A small-molecule ligand and the protein it binds are described below.
Small molecule (SMILES): CCCCCCCCCCO[C@@H]1O[C@H](CO)[C@@H](O[C@H]2O[C@H](CO)[C@@H](O)[C@H](O)[C@H]2O)[C@H](O)[C@H]1O

Binding-site contacts:
Ligand atom C31 contacts residue LEU149 of chain 1.B at 4.4 Å (hydrophobic).
Ligand atom C19 contacts residue MET155 of chain 1.B at 3.4 Å (hydrophobic).
Ligand atom C18 contacts residue TYR148 of chain 1.B at 3.6 Å (hydrophobic).
Ligand atom C37 contacts residue GLY152 of chain 1.B at 3.9 Å.
Ligand atom C22 contacts residue TYR148 of chain 1.B at 3.5 Å (hydrophobic).
Ligand atom C43 contacts residue VAL153 of chain 1.B at 3.6 Å (hydrophobic).
Ligand atom O16 contacts residue LEU221 of chain 1.B at 4.5 Å.
Ligand atom C19 contacts residue TYR148 of chain 1.B at 4.1 Å (hydrophobic).
Ligand atom C34 contacts residue LEU149 of chain 1.B at 3.3 Å (hydrophobic).
Ligand atom C19 contacts residue GLY152 of chain 1.B at 4.5 Å.
Ligand atom C34 contacts residue TYR148 of chain 1.B at 4.4 Å (hydrophobic).
Ligand atom C40 contacts residue PHE156 of chain 1.B at 4.1 Å (hydrophobic).
Ligand atom C37 contacts residue PHE156 of chain 1.B at 3.6 Å (hydrophobic).
Ligand atom O16 contacts residue TYR148 of chain 1.B at 3.6 Å.
Ligand atom C18 contacts residue LEU221 of chain 1.B at 3.7 Å (hydrophobic).
Ligand atom C37 contacts residue LEU149 of chain 1.B at 4.0 Å (hydrophobic).
Ligand atom C18 contacts residue MET155 of chain 1.B at 4.0 Å (hydrophobic).
Ligand atom C43 contacts residue ALA15 of chain 1.B at 4.3 Å (hydrophobic).
Ligand atom C34 contacts residue GLY152 of chain 1.B at 4.3 Å.
Ligand atom C37 contacts residue VAL153 of chain 1.B at 3.7 Å (hydrophobic).
Ligand atom C6 contacts residue GLN224 of chain 1.B at 3.9 Å.
Ligand atom C40 contacts residue VAL153 of chain 1.B at 3.8 Å (hydrophobic).
Ligand atom C43 contacts residue PHE156 of chain 1.B at 3.5 Å (hydrophobic).
Ligand atom C28 contacts residue LEU149 of chain 1.B at 3.9 Å (hydrophobic).
Ligand atom C6 contacts residue TYR148 of chain 1.B at 3.7 Å (hydrophobic).
Ligand atom C6 contacts residue VAL225 of chain 1.B at 4.1 Å (hydrophobic).
Ligand atom C6 contacts residue LEU221 of chain 1.B at 4.0 Å (hydrophobic).
Ligand atom C28 contacts residue TYR148 of chain 1.B at 3.7 Å (hydrophobic).
Ligand atom C25 contacts residue TYR148 of chain 1.B at 4.0 Å (hydrophobic).
Ligand atom C34 contacts residue VAL153 of chain 1.B at 4.1 Å (hydrophobic).

Sequence of chain 1.B:
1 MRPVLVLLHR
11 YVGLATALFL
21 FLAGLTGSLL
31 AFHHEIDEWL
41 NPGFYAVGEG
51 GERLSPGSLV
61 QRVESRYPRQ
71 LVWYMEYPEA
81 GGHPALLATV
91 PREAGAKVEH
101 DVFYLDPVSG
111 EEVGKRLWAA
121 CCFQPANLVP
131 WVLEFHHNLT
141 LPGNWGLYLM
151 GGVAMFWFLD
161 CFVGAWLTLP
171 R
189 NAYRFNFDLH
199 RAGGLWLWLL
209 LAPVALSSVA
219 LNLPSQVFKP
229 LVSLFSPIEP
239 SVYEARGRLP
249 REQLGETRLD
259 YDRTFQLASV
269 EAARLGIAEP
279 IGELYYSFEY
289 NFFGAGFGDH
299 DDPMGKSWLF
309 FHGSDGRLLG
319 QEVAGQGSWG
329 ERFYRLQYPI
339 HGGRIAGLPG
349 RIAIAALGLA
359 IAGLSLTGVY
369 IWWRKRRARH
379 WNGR